A protein and the small-molecule ligand that binds it are described below.
Small molecule (SMILES): CC(C)CCC[C@@H](C)[C@H]1CC[C@H]2[C@@H]3CC=C4C[C@@H](O)CC[C@]4(C)[C@H]3CC[C@]12C

Sequence of chain 1.B:
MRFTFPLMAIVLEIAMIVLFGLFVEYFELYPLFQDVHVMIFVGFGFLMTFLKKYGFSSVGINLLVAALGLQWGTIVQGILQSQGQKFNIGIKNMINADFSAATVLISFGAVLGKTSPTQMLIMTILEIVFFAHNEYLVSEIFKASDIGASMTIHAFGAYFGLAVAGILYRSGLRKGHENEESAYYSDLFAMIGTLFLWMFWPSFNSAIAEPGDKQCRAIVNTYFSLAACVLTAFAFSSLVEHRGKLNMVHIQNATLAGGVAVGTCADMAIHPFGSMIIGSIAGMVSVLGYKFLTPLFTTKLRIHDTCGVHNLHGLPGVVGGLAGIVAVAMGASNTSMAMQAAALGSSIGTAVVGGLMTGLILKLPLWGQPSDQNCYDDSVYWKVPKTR

Binding-site contacts:
Ligand atom C6 contacts residue GLY187 of chain 1.B at 4.1 Å.
Ligand atom C22 contacts residue LEU377 of chain 1.B at 4.2 Å (hydrophobic).
Ligand atom C20 contacts residue LEU377 of chain 1.B at 4.1 Å (hydrophobic).
Ligand atom C15 contacts residue ILE324 of chain 1.B at 3.5 Å (hydrophobic).
Ligand atom C6 contacts residue ARG323 of chain 1.B at 3.7 Å.
Ligand atom C7 contacts residue ARG323 of chain 1.B at 3.6 Å.
Ligand atom C25 contacts residue TYR180 of chain 1.B at 4.5 Å (hydrophobic).
Ligand atom C26 contacts residue TYR180 of chain 1.B at 3.8 Å (hydrophobic).
Ligand atom C11 contacts residue ILE188 of chain 1.B at 3.9 Å (hydrophobic).
Ligand atom C7 contacts residue TYR190 of chain 1.B at 4.5 Å (hydrophobic).
Ligand atom C5 contacts residue TYR190 of chain 1.B at 4.1 Å (hydrophobic).
Ligand atom C6 contacts residue TYR190 of chain 1.B at 3.7 Å (hydrophobic).
Ligand atom C27 contacts residue ALA184 of chain 1.B at 3.9 Å (hydrophobic).
Ligand atom C23 contacts residue VAL373 of chain 1.B at 3.9 Å (hydrophobic).
Ligand atom C12 contacts residue GLY187 of chain 1.B at 4.2 Å.
Ligand atom C22 contacts residue ALA184 of chain 1.B at 4.2 Å (hydrophobic).
Ligand atom C26 contacts residue LEU183 of chain 1.B at 3.6 Å (hydrophobic).
Ligand atom C16 contacts residue GLY187 of chain 1.B at 4.0 Å.
Ligand atom C21 contacts residue LEU377 of chain 1.B at 3.5 Å (hydrophobic).
Ligand atom C8 contacts residue GLY187 of chain 1.B at 4.0 Å.
Ligand atom C3 contacts residue TYR190 of chain 1.B at 4.0 Å (hydrophobic).
Ligand atom C26 contacts residue ILE324 of chain 1.B at 4.4 Å (hydrophobic).
Ligand atom C25 contacts residue LEU183 of chain 1.B at 4.1 Å (hydrophobic).
Ligand atom C14 contacts residue GLY187 of chain 1.B at 3.9 Å.
Ligand atom C27 contacts residue LEU183 of chain 1.B at 3.8 Å (hydrophobic).
Ligand atom C17 contacts residue LEU377 of chain 1.B at 4.2 Å (hydrophobic).
Ligand atom C17 contacts residue GLY187 of chain 1.B at 4.5 Å.
Ligand atom C12 contacts residue LEU377 of chain 1.B at 4.2 Å (hydrophobic).
Ligand atom C15 contacts residue GLY187 of chain 1.B at 4.3 Å.
Ligand atom C4 contacts residue TYR190 of chain 1.B at 3.9 Å (hydrophobic).
Ligand atom C15 contacts residue LEU322 of chain 1.B at 3.6 Å (hydrophobic).
Ligand atom C7 contacts residue GLY187 of chain 1.B at 3.8 Å.
Ligand atom C7 contacts residue LEU322 of chain 1.B at 3.9 Å (hydrophobic).
Ligand atom C16 contacts residue ILE324 of chain 1.B at 3.2 Å (hydrophobic).
Ligand atom C27 contacts residue VAL373 of chain 1.B at 3.5 Å (hydrophobic).
Ligand atom C27 contacts residue TYR180 of chain 1.B at 3.5 Å (hydrophobic).
Ligand atom C9 contacts residue GLY187 of chain 1.B at 3.6 Å.
Ligand atom C12 contacts residue ILE188 of chain 1.B at 3.6 Å (hydrophobic).
Ligand atom C11 contacts residue GLY187 of chain 1.B at 4.3 Å.
Ligand atom C25 contacts residue ILE324 of chain 1.B at 4.3 Å (hydrophobic).